A protein and the small-molecule ligand that binds it are described below.
Small molecule (SMILES): CC(=O)N[C@@H]1[C@@H](O)[C@H](O)[C@@H](CO)O[C@H]1O

Sequence of chain 1.C:
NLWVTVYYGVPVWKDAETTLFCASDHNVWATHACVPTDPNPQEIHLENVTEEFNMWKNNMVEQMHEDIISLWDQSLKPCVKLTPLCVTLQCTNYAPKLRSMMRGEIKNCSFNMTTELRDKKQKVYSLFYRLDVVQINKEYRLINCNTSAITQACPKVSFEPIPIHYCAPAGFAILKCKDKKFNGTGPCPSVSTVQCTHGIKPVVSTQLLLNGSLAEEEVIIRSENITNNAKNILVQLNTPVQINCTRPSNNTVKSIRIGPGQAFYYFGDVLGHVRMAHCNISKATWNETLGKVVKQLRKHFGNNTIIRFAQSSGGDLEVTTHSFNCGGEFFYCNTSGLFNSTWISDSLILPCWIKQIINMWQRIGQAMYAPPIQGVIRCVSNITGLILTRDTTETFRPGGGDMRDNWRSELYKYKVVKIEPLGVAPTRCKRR

Binding-site contacts:
Ligand atom C5 contacts residue ASN416 of chain 1.C at 3.6 Å.
Ligand atom C8 contacts residue SER415 of chain 1.C at 3.8 Å.
Ligand atom C4 contacts residue ASN416 of chain 1.C at 4.2 Å.
Ligand atom C7 contacts residue SER415 of chain 1.C at 4.2 Å.
Ligand atom O7 contacts residue ASN416 of chain 1.C at 3.7 Å.
Ligand atom C7 contacts residue VAL414 of chain 1.C at 4.3 Å (hydrophobic).
Ligand atom C7 contacts residue ASN232 of chain 1.C at 4.3 Å.
Ligand atom O5 contacts residue ASN416 of chain 1.C at 2.4 Å (h-bond).
Ligand atom C7 contacts residue ASN416 of chain 1.C at 3.8 Å.
Ligand atom C1 contacts residue ASN416 of chain 1.C at 1.4 Å.
Ligand atom C1 contacts residue PRO261 of chain 1.C at 4.3 Å (hydrophobic).
Ligand atom C3 contacts residue ASN416 of chain 1.C at 3.7 Å.
Ligand atom C2 contacts residue ASN416 of chain 1.C at 2.4 Å.
Ligand atom C8 contacts residue VAL414 of chain 1.C at 3.2 Å (hydrophobic).
Ligand atom O5 contacts residue PRO261 of chain 1.C at 3.8 Å.
Ligand atom O7 contacts residue ASN232 of chain 1.C at 3.4 Å (h-bond).
Ligand atom C8 contacts residue NAG1 of chain 1.Q at 4.5 Å.
Ligand atom N2 contacts residue ASN416 of chain 1.C at 2.8 Å (h-bond).
Ligand atom C6 contacts residue LEU235 of chain 1.C at 4.4 Å (hydrophobic).
Ligand atom O7 contacts residue SER415 of chain 1.C at 4.3 Å.
Ligand atom O7 contacts residue VAL414 of chain 1.C at 4.4 Å.
Ligand atom O7 contacts residue NAG1 of chain 1.Q at 3.8 Å.